Sequence of chain 1.C:
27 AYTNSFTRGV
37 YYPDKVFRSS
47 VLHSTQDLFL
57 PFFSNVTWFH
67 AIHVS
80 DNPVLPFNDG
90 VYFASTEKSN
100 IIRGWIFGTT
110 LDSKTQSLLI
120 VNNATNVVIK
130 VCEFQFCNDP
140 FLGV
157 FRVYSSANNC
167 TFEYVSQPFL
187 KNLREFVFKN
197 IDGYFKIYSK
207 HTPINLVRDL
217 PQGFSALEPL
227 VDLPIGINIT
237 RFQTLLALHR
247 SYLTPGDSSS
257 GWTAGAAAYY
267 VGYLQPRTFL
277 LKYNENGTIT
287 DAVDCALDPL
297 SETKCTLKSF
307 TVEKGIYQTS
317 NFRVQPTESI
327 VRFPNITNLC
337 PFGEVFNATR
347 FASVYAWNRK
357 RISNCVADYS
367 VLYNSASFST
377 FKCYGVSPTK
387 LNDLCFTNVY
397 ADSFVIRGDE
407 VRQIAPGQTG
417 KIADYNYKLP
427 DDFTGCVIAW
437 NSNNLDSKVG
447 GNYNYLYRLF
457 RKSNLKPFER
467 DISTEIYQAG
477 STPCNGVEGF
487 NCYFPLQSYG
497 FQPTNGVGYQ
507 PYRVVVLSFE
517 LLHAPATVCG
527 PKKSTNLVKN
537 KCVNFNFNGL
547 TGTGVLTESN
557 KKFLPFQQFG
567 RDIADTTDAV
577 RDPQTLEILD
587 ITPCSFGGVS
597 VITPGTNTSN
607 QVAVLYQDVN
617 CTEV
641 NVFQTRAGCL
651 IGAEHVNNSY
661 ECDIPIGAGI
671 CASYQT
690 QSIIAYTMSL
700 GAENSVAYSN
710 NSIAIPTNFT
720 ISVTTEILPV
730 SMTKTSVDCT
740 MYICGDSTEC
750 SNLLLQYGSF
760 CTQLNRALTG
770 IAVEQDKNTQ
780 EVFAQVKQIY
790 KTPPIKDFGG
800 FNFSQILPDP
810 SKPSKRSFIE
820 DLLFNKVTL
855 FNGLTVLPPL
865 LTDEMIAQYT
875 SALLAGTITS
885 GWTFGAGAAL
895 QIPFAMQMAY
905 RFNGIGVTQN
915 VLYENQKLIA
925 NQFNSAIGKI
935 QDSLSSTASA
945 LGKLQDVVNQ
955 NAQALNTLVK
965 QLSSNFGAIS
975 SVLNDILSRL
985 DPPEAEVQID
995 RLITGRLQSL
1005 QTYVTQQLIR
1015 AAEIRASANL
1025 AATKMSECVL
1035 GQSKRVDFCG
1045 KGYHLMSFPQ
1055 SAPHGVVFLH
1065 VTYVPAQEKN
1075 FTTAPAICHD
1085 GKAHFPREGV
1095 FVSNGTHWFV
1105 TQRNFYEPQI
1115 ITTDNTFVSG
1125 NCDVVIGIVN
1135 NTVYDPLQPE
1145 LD

Binding-site contacts:
Ligand atom O7 contacts residue ASN481 of chain 1.C at 3.9 Å.
Ligand atom O5 contacts residue ASN481 of chain 1.C at 2.3 Å (h-bond).
Ligand atom C3 contacts residue ASN481 of chain 1.C at 3.8 Å.
Ligand atom N2 contacts residue ASN481 of chain 1.C at 2.7 Å (h-bond).
Ligand atom C2 contacts residue ASN481 of chain 1.C at 2.5 Å.
Ligand atom C5 contacts residue ASN481 of chain 1.C at 3.6 Å.
Ligand atom C8 contacts residue ASN481 of chain 1.C at 3.5 Å.
Ligand atom C1 contacts residue ASN481 of chain 1.C at 1.4 Å.
Ligand atom O6 contacts residue ASN481 of chain 1.C at 4.4 Å.
Ligand atom C7 contacts residue ASN481 of chain 1.C at 3.2 Å.
Ligand atom C4 contacts residue ASN481 of chain 1.C at 4.2 Å.

A protein and the small-molecule ligand that binds it are described below.
Small molecule (SMILES): CC(=O)N[C@H]1CO[C@H](CO)[C@@H](O[C@@H]2O[C@H](CO)[C@@H](O)[C@H](O)[C@@H]2O)[C@@H]1O